Sequence of chain 1.B:
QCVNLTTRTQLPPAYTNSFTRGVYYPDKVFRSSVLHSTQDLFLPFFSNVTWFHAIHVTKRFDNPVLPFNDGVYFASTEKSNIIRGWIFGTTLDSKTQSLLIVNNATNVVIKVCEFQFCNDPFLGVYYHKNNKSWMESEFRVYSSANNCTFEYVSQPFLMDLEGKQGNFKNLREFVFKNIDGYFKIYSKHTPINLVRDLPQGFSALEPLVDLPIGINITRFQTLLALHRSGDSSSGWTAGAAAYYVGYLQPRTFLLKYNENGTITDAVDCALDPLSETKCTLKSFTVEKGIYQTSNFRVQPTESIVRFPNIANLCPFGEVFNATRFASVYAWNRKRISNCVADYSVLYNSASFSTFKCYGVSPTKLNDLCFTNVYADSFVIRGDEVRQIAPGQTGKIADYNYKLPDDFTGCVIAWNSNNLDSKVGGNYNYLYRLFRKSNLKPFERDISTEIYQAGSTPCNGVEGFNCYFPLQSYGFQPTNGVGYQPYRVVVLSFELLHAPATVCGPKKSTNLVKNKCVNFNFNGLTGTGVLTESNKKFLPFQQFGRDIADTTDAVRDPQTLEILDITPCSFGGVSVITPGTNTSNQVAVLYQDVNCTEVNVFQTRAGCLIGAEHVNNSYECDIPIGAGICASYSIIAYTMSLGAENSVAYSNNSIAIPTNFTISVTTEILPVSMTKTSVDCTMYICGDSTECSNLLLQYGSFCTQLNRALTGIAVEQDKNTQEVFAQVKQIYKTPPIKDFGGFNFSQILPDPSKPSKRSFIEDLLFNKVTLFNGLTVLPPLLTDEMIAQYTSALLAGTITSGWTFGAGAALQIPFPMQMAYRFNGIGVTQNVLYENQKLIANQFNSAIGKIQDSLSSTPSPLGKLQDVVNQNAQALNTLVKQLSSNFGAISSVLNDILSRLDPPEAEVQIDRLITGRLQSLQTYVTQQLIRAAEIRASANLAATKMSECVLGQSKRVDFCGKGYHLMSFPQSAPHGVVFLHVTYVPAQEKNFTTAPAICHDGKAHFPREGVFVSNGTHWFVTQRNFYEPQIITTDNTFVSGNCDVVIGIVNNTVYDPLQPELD

Binding-site contacts:
Ligand atom O5 contacts residue ASN17 of chain 1.B at 2.4 Å (h-bond).
Ligand atom C4 contacts residue ASN17 of chain 1.B at 4.2 Å.
Ligand atom C2 contacts residue ASN17 of chain 1.B at 2.5 Å.
Ligand atom C7 contacts residue ASN17 of chain 1.B at 3.6 Å.
Ligand atom C3 contacts residue ASN137 of chain 1.B at 3.9 Å.
Ligand atom O4 contacts residue ASN137 of chain 1.B at 3.7 Å.
Ligand atom C7 contacts residue VAL16 of chain 1.B at 4.4 Å (hydrophobic).
Ligand atom C5 contacts residue ASN17 of chain 1.B at 3.7 Å.
Ligand atom C3 contacts residue ASN17 of chain 1.B at 3.8 Å.
Ligand atom C6 contacts residue ASN137 of chain 1.B at 4.2 Å.
Ligand atom C4 contacts residue ASN137 of chain 1.B at 3.9 Å.
Ligand atom C8 contacts residue ASN17 of chain 1.B at 3.9 Å.
Ligand atom O7 contacts residue ASN17 of chain 1.B at 3.7 Å.
Ligand atom O7 contacts residue CYS15 of chain 1.B at 2.9 Å (h-bond).
Ligand atom C1 contacts residue ASN17 of chain 1.B at 1.4 Å.
Ligand atom C7 contacts residue CYS15 of chain 1.B at 4.1 Å (hydrophobic).
Ligand atom C1 contacts residue ASN137 of chain 1.B at 4.2 Å.
Ligand atom O7 contacts residue VAL16 of chain 1.B at 3.5 Å.
Ligand atom C5 contacts residue ASN137 of chain 1.B at 3.3 Å.
Ligand atom N2 contacts residue ASN17 of chain 1.B at 2.9 Å (h-bond).
Ligand atom O5 contacts residue ASN137 of chain 1.B at 4.1 Å.

The protein below binds the small molecule below.
Small molecule (SMILES): CC(=O)N[C@H]1[C@H](O[C@H]2[C@H](O)[C@@H](NC(C)=O)CO[C@@H]2CO)O[C@H](CO)[C@@H](O)[C@@H]1O